Binding-site contacts:
Ligand atom C9 contacts residue MET508 of chain 1.E at 3.3 Å (hydrophobic).
Ligand atom O1 contacts residue THR509 of chain 1.E at 3.2 Å (h-bond).
Ligand atom O2 contacts residue LYS615 of chain 1.E at 3.7 Å.
Ligand atom C24 contacts residue PHE618 of chain 1.E at 3.7 Å (hydrophobic).
Ligand atom C8 contacts residue PRO510 of chain 1.E at 3.5 Å (hydrophobic).
Ligand atom C20 contacts residue VAL573 of chain 1.E at 3.7 Å (hydrophobic).
Ligand atom C23 contacts residue PRO496 of chain 1.E at 3.7 Å (hydrophobic).
Ligand atom C21 contacts residue CYS572 of chain 1.E at 3.4 Å (hydrophobic).
Ligand atom C contacts residue PRO500 of chain 1.E at 3.5 Å (hydrophobic).
Ligand atom C16 contacts residue ASN616 of chain 1.E at 3.7 Å.
Ligand atom C22 contacts residue LYS615 of chain 1.E at 3.5 Å.
Ligand atom C26 contacts residue LYS615 of chain 1.E at 3.2 Å.
Ligand atom N3 contacts residue VAL493 of chain 1.E at 3.7 Å.
Ligand atom S1 contacts residue LYS615 of chain 1.E at 3.7 Å.
Ligand atom C6 contacts residue PRO510 of chain 1.E at 3.5 Å (hydrophobic).
Ligand atom C16 contacts residue VAL497 of chain 1.E at 3.5 Å (hydrophobic).
Ligand atom C25 contacts residue LYS512 of chain 1.E at 3.8 Å.
Ligand atom N1 contacts residue LYS615 of chain 1.E at 3.7 Å.
Ligand atom C5 contacts residue PRO510 of chain 1.E at 3.6 Å (hydrophobic).
Ligand atom C19 contacts residue CYS535 of chain 1.E at 3.6 Å (hydrophobic).
Ligand atom N1 contacts residue ASN616 of chain 1.E at 3.4 Å.
Ligand atom C23 contacts residue VAL493 of chain 1.E at 3.3 Å (hydrophobic).
Ligand atom N2 contacts residue LYS615 of chain 1.E at 3.2 Å (salt-bridge).
Ligand atom N2 contacts residue VAL497 of chain 1.E at 3.6 Å.
Ligand atom C24 contacts residue LEU492 of chain 1.E at 3.8 Å (hydrophobic).
Ligand atom C24 contacts residue SER511 of chain 1.E at 3.3 Å.
Ligand atom C8 contacts residue MET508 of chain 1.E at 3.5 Å (hydrophobic).
Ligand atom C7 contacts residue PRO510 of chain 1.E at 3.8 Å (hydrophobic).
Ligand atom N contacts residue VAL497 of chain 1.E at 3.5 Å.
Ligand atom O contacts residue GLY507 of chain 1.E at 3.4 Å.
Ligand atom C21 contacts residue ASN616 of chain 1.E at 3.6 Å.
Ligand atom N3 contacts residue PRO496 of chain 1.E at 3.4 Å.
Ligand atom C19 contacts residue VAL493 of chain 1.E at 3.8 Å (hydrophobic).
Ligand atom N3 contacts residue LEU492 of chain 1.E at 3.2 Å (h-bond).
Ligand atom C17 contacts residue ASN616 of chain 1.E at 3.4 Å.
Ligand atom N1 contacts residue VAL497 of chain 1.E at 3.6 Å.
Ligand atom C15 contacts residue LYS615 of chain 1.E at 3.7 Å.
Ligand atom C15 contacts residue VAL497 of chain 1.E at 3.6 Å (hydrophobic).
Ligand atom C16 contacts residue LYS615 of chain 1.E at 3.2 Å.
Ligand atom N3 contacts residue PHE618 of chain 1.E at 3.8 Å.

The protein below binds the small molecule below.
Small molecule (SMILES): Cc1cc(OCc2nnc(SC3CCCC3)n2-c2cccnc2)ccc1-c1ccc(S(C)(=O)=O)cc1

Sequence of chain 1.E:
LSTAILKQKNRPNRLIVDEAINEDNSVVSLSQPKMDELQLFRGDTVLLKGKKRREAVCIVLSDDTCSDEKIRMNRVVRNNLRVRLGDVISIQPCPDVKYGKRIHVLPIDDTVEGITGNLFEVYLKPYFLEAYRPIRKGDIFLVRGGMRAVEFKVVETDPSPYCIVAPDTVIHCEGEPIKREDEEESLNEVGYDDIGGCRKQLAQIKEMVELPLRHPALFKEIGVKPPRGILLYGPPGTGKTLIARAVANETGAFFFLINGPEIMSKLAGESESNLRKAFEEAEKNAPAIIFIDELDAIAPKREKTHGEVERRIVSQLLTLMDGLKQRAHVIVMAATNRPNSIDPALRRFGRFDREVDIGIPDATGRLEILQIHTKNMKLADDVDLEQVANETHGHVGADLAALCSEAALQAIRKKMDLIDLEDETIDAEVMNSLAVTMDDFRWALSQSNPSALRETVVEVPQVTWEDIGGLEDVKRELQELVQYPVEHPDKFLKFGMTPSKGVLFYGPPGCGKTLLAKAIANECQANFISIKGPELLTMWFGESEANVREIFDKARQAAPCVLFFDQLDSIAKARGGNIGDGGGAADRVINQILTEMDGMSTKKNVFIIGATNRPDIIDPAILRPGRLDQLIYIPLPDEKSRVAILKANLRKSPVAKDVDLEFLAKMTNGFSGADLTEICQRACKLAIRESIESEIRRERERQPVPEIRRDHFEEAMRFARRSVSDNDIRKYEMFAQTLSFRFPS